Sequence of chain 1.A:
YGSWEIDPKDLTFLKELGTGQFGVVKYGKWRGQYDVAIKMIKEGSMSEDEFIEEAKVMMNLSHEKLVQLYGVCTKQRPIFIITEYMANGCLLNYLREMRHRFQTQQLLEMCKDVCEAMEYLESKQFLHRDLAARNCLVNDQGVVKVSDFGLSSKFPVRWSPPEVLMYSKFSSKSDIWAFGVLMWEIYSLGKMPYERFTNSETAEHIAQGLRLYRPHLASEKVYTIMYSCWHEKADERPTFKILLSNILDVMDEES

The small molecule below binds the protein below.
Small molecule (SMILES): C[C@H]1CC[C@@H](c2nc(-c3ccc(C(=O)Nc4cc(C(F)(F)F)ccn4)cc3F)c3c(N)nccn23)CN1C(=O)C1CC1

Binding-site contacts:
Ligand atom C21 contacts residue SER150 of chain 1.A at 3.5 Å.
Ligand atom N01 contacts residue MET89 of chain 1.A at 3.0 Å (h-bond).
Ligand atom C05 contacts residue LEU140 of chain 1.A at 3.6 Å (hydrophobic).
Ligand atom O39 contacts residue CYS93 of chain 1.A at 2.7 Å (h-bond).
Ligand atom C09 contacts residue LEU140 of chain 1.A at 3.8 Å (hydrophobic).
Ligand atom O39 contacts residue GLY92 of chain 1.A at 3.0 Å.
Ligand atom F23 contacts residue ALA40 of chain 1.A at 3.3 Å.
Ligand atom F36 contacts residue GLU57 of chain 1.A at 3.1 Å.
Ligand atom N26 contacts residue ASP151 of chain 1.A at 3.6 Å (salt-bridge).
Ligand atom C03 contacts residue LEU20 of chain 1.A at 3.6 Å (hydrophobic).
Ligand atom C41 contacts residue ASN96 of chain 1.A at 3.7 Å.
Ligand atom C20 contacts residue LYS42 of chain 1.A at 3.6 Å.
Ligand atom O25 contacts residue ILE84 of chain 1.A at 3.3 Å.
Ligand atom C02 contacts residue MET89 of chain 1.A at 3.1 Å (hydrophobic).
Ligand atom N11 contacts residue ALA40 of chain 1.A at 3.2 Å.
Ligand atom C29 contacts residue MET61 of chain 1.A at 3.6 Å (hydrophobic).
Ligand atom N01 contacts residue ALA40 of chain 1.A at 3.6 Å.
Ligand atom F36 contacts residue MET61 of chain 1.A at 3.2 Å.
Ligand atom C30 contacts residue LEU154 of chain 1.A at 3.5 Å (hydrophobic).
Ligand atom F36 contacts residue ALA58 of chain 1.A at 3.7 Å.
Ligand atom C21 contacts residue ASP151 of chain 1.A at 3.4 Å.
Ligand atom C04 contacts residue ALA40 of chain 1.A at 3.4 Å (hydrophobic).
Ligand atom N11 contacts residue GLU87 of chain 1.A at 2.9 Å (salt-bridge).
Ligand atom C32 contacts residue MET61 of chain 1.A at 3.5 Å (hydrophobic).
Ligand atom F35 contacts residue LEU154 of chain 1.A at 3.6 Å.
Ligand atom N28 contacts residue ASP151 of chain 1.A at 3.4 Å.
Ligand atom C31 contacts residue MET61 of chain 1.A at 3.5 Å (hydrophobic).
Ligand atom F23 contacts residue THR86 of chain 1.A at 3.8 Å.
Ligand atom C19 contacts residue THR86 of chain 1.A at 3.8 Å.
Ligand atom C04 contacts residue LEU140 of chain 1.A at 3.7 Å (hydrophobic).
Ligand atom N11 contacts residue THR86 of chain 1.A at 3.1 Å (h-bond).
Ligand atom C27 contacts residue MET61 of chain 1.A at 3.7 Å (hydrophobic).
Ligand atom C38 contacts residue CYS93 of chain 1.A at 3.4 Å (hydrophobic).
Ligand atom F23 contacts residue VAL28 of chain 1.A at 3.2 Å.
Ligand atom C19 contacts residue LYS42 of chain 1.A at 3.4 Å.
Ligand atom F34 contacts residue ILE84 of chain 1.A at 3.3 Å.
Ligand atom F34 contacts residue MET61 of chain 1.A at 3.3 Å.
Ligand atom C30 contacts residue MET61 of chain 1.A at 3.5 Å (hydrophobic).
Ligand atom N28 contacts residue MET61 of chain 1.A at 3.7 Å.
Ligand atom C33 contacts residue MET61 of chain 1.A at 3.5 Å (hydrophobic).